A small-molecule ligand and the protein it binds are described below.
Small molecule (SMILES): CC(=O)N[C@H]1[C@H](O[C@H]2[C@H](O)[C@@H](NC(C)=O)CO[C@@H]2CO)O[C@H](CO)[C@@H](O)[C@@H]1O

Binding-site contacts:
Ligand atom C4 contacts residue ASN57 of chain 2.A at 4.2 Å.
Ligand atom O5 contacts residue TYR88 of chain 2.A at 3.0 Å (h-bond).
Ligand atom C5 contacts residue TYR88 of chain 2.A at 4.0 Å (hydrophobic).
Ligand atom C6 contacts residue TYR88 of chain 2.A at 3.7 Å (hydrophobic).
Ligand atom O5 contacts residue ASN57 of chain 2.A at 2.4 Å (h-bond).
Ligand atom C7 contacts residue ASN57 of chain 2.A at 3.2 Å.
Ligand atom O7 contacts residue ASN57 of chain 2.A at 3.1 Å (h-bond).
Ligand atom C5 contacts residue ASN57 of chain 2.A at 3.6 Å.
Ligand atom N2 contacts residue ASN57 of chain 2.A at 2.9 Å (h-bond).
Ligand atom C8 contacts residue ASN57 of chain 2.A at 4.4 Å.
Ligand atom C1 contacts residue ASN57 of chain 2.A at 1.4 Å.
Ligand atom C2 contacts residue ASN57 of chain 2.A at 2.5 Å.
Ligand atom C3 contacts residue ASN57 of chain 2.A at 3.8 Å.
Ligand atom O6 contacts residue TYR88 of chain 2.A at 2.9 Å (h-bond).
Ligand atom C1 contacts residue TYR88 of chain 2.A at 3.9 Å (hydrophobic).
Ligand atom C8 contacts residue GLU56 of chain 2.A at 4.2 Å.

Sequence of chain 2.A:
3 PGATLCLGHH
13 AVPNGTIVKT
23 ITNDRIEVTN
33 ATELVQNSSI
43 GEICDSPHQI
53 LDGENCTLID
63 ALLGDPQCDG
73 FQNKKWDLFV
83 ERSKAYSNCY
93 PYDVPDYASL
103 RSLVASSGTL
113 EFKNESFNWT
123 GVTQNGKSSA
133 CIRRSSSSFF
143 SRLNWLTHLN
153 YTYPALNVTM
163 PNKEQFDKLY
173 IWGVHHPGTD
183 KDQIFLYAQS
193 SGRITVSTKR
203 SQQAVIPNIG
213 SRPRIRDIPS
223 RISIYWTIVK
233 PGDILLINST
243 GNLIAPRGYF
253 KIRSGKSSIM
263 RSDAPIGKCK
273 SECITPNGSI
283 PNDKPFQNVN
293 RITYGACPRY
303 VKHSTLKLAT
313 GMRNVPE